A protein and the small-molecule ligand that binds it are described below.
Small molecule (SMILES): CC(=O)N[C@H]1[C@H](O[C@H]2[C@H](O)[C@@H](NC(C)=O)CO[C@@H]2CO)O[C@H](CO)[C@@H](O[C@@H]2O[C@H](CO[C@H]3O[C@H](CO[C@H]4O[C@H](CO)[C@@H](O)[C@H](O)[C@@H]4O)[C@@H](O)[C@H](O[C@H]4O[C@H](CO)[C@@H](O)[C@H](O)[C@@H]4O)[C@@H]3O)[C@@H](O)[C@H](O[C@H]3O[C@H](CO)[C@@H](O)[C@H](O)[C@@H]3O[C@H]3O[C@H](CO)[C@@H](O)[C@H](O)[C@@H]3O)[C@@H]2O)[C@@H]1O

Sequence of chain 3.E:
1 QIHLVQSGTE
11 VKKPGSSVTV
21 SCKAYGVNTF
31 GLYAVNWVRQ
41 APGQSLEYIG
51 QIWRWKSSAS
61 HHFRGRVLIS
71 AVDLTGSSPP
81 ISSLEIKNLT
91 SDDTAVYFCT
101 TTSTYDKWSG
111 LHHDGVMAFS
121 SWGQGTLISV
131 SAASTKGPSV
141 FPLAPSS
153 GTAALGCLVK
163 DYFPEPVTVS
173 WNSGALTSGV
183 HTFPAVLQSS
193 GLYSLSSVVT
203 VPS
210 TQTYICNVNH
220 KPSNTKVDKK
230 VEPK

Binding-site contacts:
Ligand atom O3 contacts residue GLY26 of chain 3.E at 3.7 Å.
Ligand atom C2 contacts residue ASN245 of chain 3.C at 2.5 Å.
Ligand atom O5 contacts residue GLY26 of chain 3.E at 4.1 Å.
Ligand atom C3 contacts residue GLY26 of chain 3.E at 3.6 Å.
Ligand atom O5 contacts residue ASN248 of chain 3.C at 3.7 Å.
Ligand atom C1 contacts residue HIS3 of chain 3.E at 3.6 Å.
Ligand atom C6 contacts residue ASN248 of chain 3.C at 4.0 Å.
Ligand atom C4 contacts residue TYR25 of chain 3.E at 3.9 Å (hydrophobic).
Ligand atom C6 contacts residue HIS3 of chain 3.E at 3.3 Å.
Ligand atom O3 contacts residue GLN1 of chain 3.E at 4.1 Å.
Ligand atom O5 contacts residue HIS3 of chain 3.E at 3.6 Å.
Ligand atom O6 contacts residue ASN248 of chain 3.C at 2.6 Å (h-bond).
Ligand atom N2 contacts residue GLY26 of chain 3.E at 3.6 Å.
Ligand atom C6 contacts residue GLN1 of chain 3.E at 3.5 Å.
Ligand atom O4 contacts residue GLY26 of chain 3.E at 4.1 Å.
Ligand atom O5 contacts residue ASN245 of chain 3.C at 2.2 Å (h-bond).
Ligand atom C5 contacts residue HIS3 of chain 3.E at 4.0 Å.
Ligand atom O5 contacts residue TYR25 of chain 3.E at 3.6 Å.
Ligand atom C6 contacts residue TYR25 of chain 3.E at 4.1 Å (hydrophobic).
Ligand atom O6 contacts residue HIS3 of chain 3.E at 3.4 Å (h-bond).
Ligand atom O7 contacts residue ASN245 of chain 3.C at 2.6 Å (h-bond).
Ligand atom N2 contacts residue ASN245 of chain 3.C at 3.0 Å (h-bond).
Ligand atom C1 contacts residue TYR25 of chain 3.E at 4.0 Å (hydrophobic).
Ligand atom C3 contacts residue ASN245 of chain 3.C at 3.8 Å.
Ligand atom O7 contacts residue TYR25 of chain 3.E at 3.1 Å.
Ligand atom C6 contacts residue HIS3 of chain 3.E at 3.9 Å.
Ligand atom O2 contacts residue GLN6 of chain 3.E at 3.7 Å.
Ligand atom C8 contacts residue GLY26 of chain 3.E at 3.5 Å.
Ligand atom O6 contacts residue THR247 of chain 3.C at 2.9 Å.
Ligand atom C5 contacts residue ASN245 of chain 3.C at 3.6 Å.
Ligand atom O6 contacts residue GLN1 of chain 3.E at 3.0 Å (h-bond).
Ligand atom O6 contacts residue ASN245 of chain 3.C at 3.6 Å.
Ligand atom C6 contacts residue THR247 of chain 3.C at 3.6 Å.
Ligand atom C2 contacts residue TYR25 of chain 3.E at 3.3 Å (hydrophobic).
Ligand atom C6 contacts residue VAL5 of chain 3.E at 3.5 Å (hydrophobic).
Ligand atom C3 contacts residue TYR25 of chain 3.E at 3.8 Å (hydrophobic).
Ligand atom C7 contacts residue ASN245 of chain 3.C at 3.1 Å.
Ligand atom C3 contacts residue HIS3 of chain 3.E at 3.7 Å.
Ligand atom O3 contacts residue TYR25 of chain 3.E at 3.7 Å.
Ligand atom C1 contacts residue ASN245 of chain 3.C at 1.4 Å.

Sequence of chain 3.C:
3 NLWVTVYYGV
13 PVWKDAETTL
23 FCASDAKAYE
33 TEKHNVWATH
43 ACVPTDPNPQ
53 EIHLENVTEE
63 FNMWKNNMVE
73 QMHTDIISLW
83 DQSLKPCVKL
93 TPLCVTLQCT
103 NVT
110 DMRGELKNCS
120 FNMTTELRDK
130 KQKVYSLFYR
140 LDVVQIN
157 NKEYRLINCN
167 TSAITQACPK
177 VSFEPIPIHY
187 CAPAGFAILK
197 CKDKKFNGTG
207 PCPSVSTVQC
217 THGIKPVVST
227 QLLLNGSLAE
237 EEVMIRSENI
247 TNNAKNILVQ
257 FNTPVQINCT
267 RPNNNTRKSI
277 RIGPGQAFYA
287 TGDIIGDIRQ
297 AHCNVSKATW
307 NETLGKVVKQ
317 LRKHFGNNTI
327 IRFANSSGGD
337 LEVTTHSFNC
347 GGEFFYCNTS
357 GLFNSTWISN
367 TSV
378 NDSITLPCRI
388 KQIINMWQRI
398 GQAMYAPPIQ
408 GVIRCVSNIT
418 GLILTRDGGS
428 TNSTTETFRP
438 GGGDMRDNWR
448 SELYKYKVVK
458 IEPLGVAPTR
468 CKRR